Binding-site contacts:
Ligand atom C7 contacts residue ASN418 of chain 1.A at 3.2 Å.
Ligand atom O6 contacts residue LYS416 of chain 1.A at 4.2 Å.
Ligand atom C4 contacts residue ASN418 of chain 1.A at 4.3 Å.
Ligand atom C5 contacts residue SER415 of chain 1.A at 3.3 Å.
Ligand atom C4 contacts residue SER415 of chain 1.A at 4.4 Å.
Ligand atom C8 contacts residue ASN418 of chain 1.A at 4.3 Å.
Ligand atom C1 contacts residue LYS416 of chain 1.A at 3.5 Å.
Ligand atom C3 contacts residue ASN418 of chain 1.A at 3.7 Å.
Ligand atom C1 contacts residue ASN418 of chain 1.A at 1.4 Å.
Ligand atom C6 contacts residue LYS416 of chain 1.A at 3.8 Å.
Ligand atom C2 contacts residue ASN418 of chain 1.A at 2.4 Å.
Ligand atom O5 contacts residue ASN418 of chain 1.A at 2.5 Å (h-bond).
Ligand atom C5 contacts residue ASN418 of chain 1.A at 3.7 Å.
Ligand atom O5 contacts residue LYS416 of chain 1.A at 2.9 Å (salt-bridge).
Ligand atom C5 contacts residue LYS416 of chain 1.A at 3.6 Å.
Ligand atom C6 contacts residue SER415 of chain 1.A at 3.6 Å.
Ligand atom C6 contacts residue SER415 of chain 1.A at 4.5 Å.
Ligand atom O6 contacts residue SER415 of chain 1.A at 4.0 Å.
Ligand atom O7 contacts residue ASN418 of chain 1.A at 3.4 Å (h-bond).
Ligand atom O5 contacts residue SER415 of chain 1.A at 3.8 Å.
Ligand atom N2 contacts residue ASN418 of chain 1.A at 2.7 Å (h-bond).

A small-molecule ligand and the protein it binds are described below.
Small molecule (SMILES): CC(=O)N[C@H]1CO[C@H](CO[C@@H]2O[C@@H](C)[C@@H](O)[C@@H](O)[C@@H]2O)[C@@H](O)[C@@H]1O

Sequence of chain 1.A:
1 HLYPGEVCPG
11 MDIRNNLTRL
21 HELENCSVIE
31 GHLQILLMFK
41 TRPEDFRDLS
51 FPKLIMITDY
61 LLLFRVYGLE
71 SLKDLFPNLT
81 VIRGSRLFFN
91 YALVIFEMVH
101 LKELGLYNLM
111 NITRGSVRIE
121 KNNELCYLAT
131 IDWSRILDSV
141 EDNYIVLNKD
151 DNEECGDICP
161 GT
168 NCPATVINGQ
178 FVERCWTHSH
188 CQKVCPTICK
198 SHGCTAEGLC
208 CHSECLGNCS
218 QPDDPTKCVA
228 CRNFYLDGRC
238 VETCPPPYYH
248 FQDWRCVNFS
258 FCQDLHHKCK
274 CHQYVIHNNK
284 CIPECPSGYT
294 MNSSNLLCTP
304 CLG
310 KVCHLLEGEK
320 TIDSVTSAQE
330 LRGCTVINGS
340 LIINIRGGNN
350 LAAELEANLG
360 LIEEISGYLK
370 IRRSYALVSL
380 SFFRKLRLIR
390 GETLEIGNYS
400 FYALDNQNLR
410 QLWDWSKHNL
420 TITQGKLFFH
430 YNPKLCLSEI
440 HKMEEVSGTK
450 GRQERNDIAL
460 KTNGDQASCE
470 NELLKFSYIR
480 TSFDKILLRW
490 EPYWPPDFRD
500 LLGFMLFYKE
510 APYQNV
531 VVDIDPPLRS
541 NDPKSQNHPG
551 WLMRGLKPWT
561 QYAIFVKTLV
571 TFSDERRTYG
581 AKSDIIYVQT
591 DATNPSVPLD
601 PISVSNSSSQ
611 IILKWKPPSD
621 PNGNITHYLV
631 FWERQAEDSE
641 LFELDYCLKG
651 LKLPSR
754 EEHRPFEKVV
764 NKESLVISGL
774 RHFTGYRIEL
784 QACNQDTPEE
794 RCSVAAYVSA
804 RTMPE